Binding-site contacts:
Ligand atom N2 contacts residue NAG1 of chain 2.H at 3.5 Å (h-bond).
Ligand atom C5 contacts residue THR161 of chain 2.A at 4.2 Å.
Ligand atom O4 contacts residue LYS216 of chain 3.A at 3.7 Å.
Ligand atom C6 contacts residue THR161 of chain 2.A at 3.3 Å.
Ligand atom O7 contacts residue ARG214 of chain 3.A at 4.2 Å.
Ligand atom O7 contacts residue NAG1 of chain 2.H at 3.9 Å.
Ligand atom C6 contacts residue LYS216 of chain 3.A at 3.9 Å.
Ligand atom C8 contacts residue ILE236 of chain 2.A at 3.7 Å (hydrophobic).
Ligand atom C8 contacts residue SER213 of chain 3.A at 3.1 Å.
Ligand atom C4 contacts residue LYS216 of chain 3.A at 3.9 Å.
Ligand atom C3 contacts residue ASN159 of chain 2.A at 3.9 Å.
Ligand atom N2 contacts residue SER213 of chain 3.A at 2.7 Å (h-bond).
Ligand atom C3 contacts residue SER213 of chain 3.A at 3.9 Å.
Ligand atom C8 contacts residue PRO215 of chain 3.A at 3.9 Å (hydrophobic).
Ligand atom C5 contacts residue ASN159 of chain 2.A at 3.6 Å.
Ligand atom C5 contacts residue LYS216 of chain 3.A at 3.7 Å.
Ligand atom O6 contacts residue LYS216 of chain 3.A at 3.3 Å (salt-bridge).
Ligand atom C2 contacts residue SER213 of chain 3.A at 3.7 Å.
Ligand atom C7 contacts residue SER213 of chain 3.A at 3.2 Å.
Ligand atom O5 contacts residue ASN159 of chain 2.A at 2.3 Å (h-bond).
Ligand atom O5 contacts residue LYS216 of chain 3.A at 2.9 Å (salt-bridge).
Ligand atom N2 contacts residue ASN159 of chain 2.A at 3.1 Å (h-bond).
Ligand atom C2 contacts residue ASN159 of chain 2.A at 2.5 Å.
Ligand atom O7 contacts residue PRO215 of chain 3.A at 3.3 Å.
Ligand atom O6 contacts residue THR161 of chain 2.A at 4.2 Å.
Ligand atom C7 contacts residue LYS216 of chain 3.A at 3.8 Å.
Ligand atom O7 contacts residue SER213 of chain 3.A at 4.3 Å.
Ligand atom C8 contacts residue THR181 of chain 3.A at 3.4 Å.
Ligand atom C1 contacts residue ASN159 of chain 2.A at 1.5 Å.
Ligand atom C7 contacts residue ASN159 of chain 2.A at 4.2 Å.
Ligand atom C1 contacts residue SER213 of chain 3.A at 4.1 Å.
Ligand atom O5 contacts residue LEU238 of chain 2.A at 4.2 Å.
Ligand atom C4 contacts residue ASN159 of chain 2.A at 4.3 Å.
Ligand atom C2 contacts residue LYS216 of chain 3.A at 3.8 Å.
Ligand atom O7 contacts residue LYS216 of chain 3.A at 2.8 Å (salt-bridge).
Ligand atom C8 contacts residue NAG1 of chain 2.H at 3.0 Å.
Ligand atom O3 contacts residue LYS216 of chain 3.A at 3.9 Å.
Ligand atom C7 contacts residue PRO215 of chain 3.A at 4.0 Å (hydrophobic).
Ligand atom C7 contacts residue NAG1 of chain 2.H at 3.3 Å.
Ligand atom C1 contacts residue LYS216 of chain 3.A at 3.7 Å.

Sequence of chain 2.A:
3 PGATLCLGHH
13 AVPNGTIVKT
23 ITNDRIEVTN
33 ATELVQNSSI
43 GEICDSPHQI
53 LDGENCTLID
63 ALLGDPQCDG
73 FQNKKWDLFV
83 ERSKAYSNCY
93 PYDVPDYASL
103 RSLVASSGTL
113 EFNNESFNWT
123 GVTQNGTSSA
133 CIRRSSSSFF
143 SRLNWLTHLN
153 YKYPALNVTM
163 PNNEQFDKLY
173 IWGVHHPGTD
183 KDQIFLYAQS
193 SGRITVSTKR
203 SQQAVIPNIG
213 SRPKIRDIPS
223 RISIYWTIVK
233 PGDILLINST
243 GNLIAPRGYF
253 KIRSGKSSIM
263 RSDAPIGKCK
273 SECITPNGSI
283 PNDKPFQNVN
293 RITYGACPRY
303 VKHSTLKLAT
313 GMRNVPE

Sequence of chain 3.A:
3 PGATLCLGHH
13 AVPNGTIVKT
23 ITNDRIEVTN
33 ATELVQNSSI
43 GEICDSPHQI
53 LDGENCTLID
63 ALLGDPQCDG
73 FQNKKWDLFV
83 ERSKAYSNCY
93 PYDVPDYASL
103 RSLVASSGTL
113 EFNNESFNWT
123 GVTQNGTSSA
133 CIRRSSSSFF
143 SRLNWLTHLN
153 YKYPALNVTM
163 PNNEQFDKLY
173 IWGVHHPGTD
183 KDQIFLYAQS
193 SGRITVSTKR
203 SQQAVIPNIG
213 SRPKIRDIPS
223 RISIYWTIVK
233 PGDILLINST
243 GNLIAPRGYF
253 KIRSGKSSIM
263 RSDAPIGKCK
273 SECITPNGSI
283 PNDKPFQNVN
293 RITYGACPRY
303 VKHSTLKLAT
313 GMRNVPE

The small molecule below binds the protein below.
Small molecule (SMILES): CC(=O)N[C@H]1[C@H](O[C@H]2[C@H](O)[C@@H](NC(C)=O)CO[C@@H]2CO)O[C@H](CO)[C@@H](O[C@@H]2O[C@H](CO)[C@@H](O)[C@H](O)[C@@H]2O)[C@@H]1O